This protein binds this small molecule.
Small molecule (SMILES): Nc1nc(=O)c2ncn([C@@H]3O[C@@H]4COP(=O)(O)O[C@H]5[C@@H](O)[C@H](n6cnc7c(N)ncnc76)O[C@@H]5COP(=O)(O)O[C@@H]3[C@@H]4O)c2[nH]1

Sequence of chain 3.F:
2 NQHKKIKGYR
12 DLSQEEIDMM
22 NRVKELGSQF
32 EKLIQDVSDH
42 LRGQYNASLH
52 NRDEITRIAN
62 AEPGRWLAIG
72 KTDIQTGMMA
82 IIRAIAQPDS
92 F

Binding-site contacts:
Ligand atom N39 contacts residue ARG11 of chain 3.E at 3.2 Å (salt-bridge).
Ligand atom N9 contacts residue ALA87 of chain 3.F at 3.5 Å.
Ligand atom C40 contacts residue ALA87 of chain 3.E at 3.5 Å (hydrophobic).
Ligand atom N7 contacts residue TYR10 of chain 3.E at 3.3 Å (h-bond).
Ligand atom N35 contacts residue TYR10 of chain 3.E at 3.1 Å.
Ligand atom C8 contacts residue TYR10 of chain 3.E at 3.0 Å (hydrophobic).
Ligand atom C34 contacts residue TYR10 of chain 3.F at 3.1 Å (hydrophobic).
Ligand atom C6 contacts residue TYR10 of chain 3.F at 3.5 Å (hydrophobic).
Ligand atom N1 contacts residue ARG11 of chain 3.F at 3.1 Å (salt-bridge).
Ligand atom C4 contacts residue ALA87 of chain 3.F at 3.4 Å (hydrophobic).
Ligand atom P18 contacts residue TYR10 of chain 3.E at 3.1 Å.
Ligand atom O29 contacts residue TYR10 of chain 3.F at 2.3 Å (h-bond).
Ligand atom P27 contacts residue TYR10 of chain 3.F at 3.2 Å.
Ligand atom O23 contacts residue ARG84 of chain 3.E at 3.5 Å.
Ligand atom C25 contacts residue MET80 of chain 3.E at 3.4 Å (hydrophobic).
Ligand atom O44 contacts residue MET80 of chain 3.F at 3.4 Å.
Ligand atom O23 contacts residue MET80 of chain 3.F at 3.4 Å.
Ligand atom N39 contacts residue LEU13 of chain 3.E at 3.5 Å.
Ligand atom N41 contacts residue PRO89 of chain 3.E at 3.1 Å (h-bond).
Ligand atom N41 contacts residue ARG11 of chain 3.E at 3.3 Å.
Ligand atom O20 contacts residue TYR10 of chain 3.E at 2.8 Å (h-bond).
Ligand atom N41 contacts residue GLN88 of chain 3.E at 3.3 Å.
Ligand atom N3 contacts residue ALA87 of chain 3.F at 3.3 Å.
Ligand atom O43 contacts residue ARG11 of chain 3.E at 3.4 Å (salt-bridge).
Ligand atom O4' contacts residue ILE83 of chain 3.F at 3.1 Å.
Ligand atom N01 contacts residue HIS4 of chain 3.F at 2.9 Å (h-bond).
Ligand atom O30 contacts residue MET80 of chain 3.E at 3.1 Å.
Ligand atom O26 contacts residue TYR10 of chain 3.F at 3.1 Å (h-bond).
Ligand atom C34 contacts residue TYR10 of chain 3.E at 3.4 Å (hydrophobic).
Ligand atom O43 contacts residue HIS4 of chain 3.F at 3.5 Å (h-bond).
Ligand atom O2' contacts residue PRO89 of chain 3.F at 3.1 Å.
Ligand atom N42 contacts residue ALA87 of chain 3.E at 3.3 Å.
Ligand atom N41 contacts residue ALA87 of chain 3.E at 2.8 Å (h-bond).
Ligand atom C21 contacts residue TYR10 of chain 3.E at 3.5 Å (hydrophobic).
Ligand atom O19 contacts residue LYS25 of chain 3.F at 2.5 Å (salt-bridge).
Ligand atom O19 contacts residue TYR10 of chain 3.E at 2.9 Å (h-bond).
Ligand atom C2 contacts residue ARG11 of chain 3.F at 3.4 Å.
Ligand atom C37 contacts residue TYR10 of chain 3.E at 3.4 Å (hydrophobic).
Ligand atom O43 contacts residue GLN3 of chain 3.F at 3.1 Å (h-bond).
Ligand atom O17 contacts residue TYR10 of chain 3.E at 2.9 Å (h-bond).

Sequence of chain 3.E:
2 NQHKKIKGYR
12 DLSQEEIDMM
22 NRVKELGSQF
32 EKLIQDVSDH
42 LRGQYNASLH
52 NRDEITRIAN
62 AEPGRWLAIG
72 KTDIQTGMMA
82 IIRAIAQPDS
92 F